Binding-site contacts:
Ligand atom N4 contacts residue LEU243 of chain 1.A at 3.3 Å.
Ligand atom C12 contacts residue MET188 of chain 1.A at 3.8 Å (hydrophobic).
Ligand atom O1 contacts residue GLN276 of chain 1.A at 3.0 Å (h-bond).
Ligand atom N4 contacts residue TYR247 of chain 1.A at 3.4 Å (h-bond).
Ligand atom C20 contacts residue VAL283 of chain 1.A at 3.8 Å (hydrophobic).
Ligand atom C16 contacts residue PHE279 of chain 1.A at 3.9 Å (hydrophobic).
Ligand atom C3 contacts residue GLN276 of chain 1.A at 3.6 Å.
Ligand atom C7 contacts residue LEU243 of chain 1.A at 3.3 Å (hydrophobic).
Ligand atom C4 contacts residue PHE279 of chain 1.A at 3.5 Å (hydrophobic).
Ligand atom C17 contacts residue PHE279 of chain 1.A at 3.6 Å (hydrophobic).
Ligand atom C15 contacts residue PHE264 of chain 1.A at 3.7 Å (hydrophobic).
Ligand atom N1 contacts residue PHE279 of chain 1.A at 3.6 Å.
Ligand atom C4 contacts residue GLN276 of chain 1.A at 3.7 Å.
Ligand atom C19 contacts residue VAL283 of chain 1.A at 3.6 Å (hydrophobic).
Ligand atom C15 contacts residue TYR247 of chain 1.A at 3.8 Å (hydrophobic).
Ligand atom C13 contacts residue TYR247 of chain 1.A at 3.6 Å (hydrophobic).
Ligand atom O2 contacts residue ALA275 of chain 1.A at 3.8 Å.
Ligand atom N5 contacts residue TYR247 of chain 1.A at 3.2 Å (h-bond).
Ligand atom C5 contacts residue LEU243 of chain 1.A at 3.7 Å (hydrophobic).
Ligand atom C13 contacts residue PHE279 of chain 1.A at 3.7 Å (hydrophobic).
Ligand atom C14 contacts residue PHE264 of chain 1.A at 3.7 Å (hydrophobic).
Ligand atom C2 contacts residue GLN276 of chain 1.A at 3.4 Å.
Ligand atom C7 contacts residue PHE279 of chain 1.A at 3.7 Å (hydrophobic).
Ligand atom C11 contacts residue MET188 of chain 1.A at 3.7 Å (hydrophobic).
Ligand atom N3 contacts residue LEU243 of chain 1.A at 3.6 Å.
Ligand atom N2 contacts residue ILE226 of chain 1.A at 3.6 Å.
Ligand atom C9 contacts residue LEU243 of chain 1.A at 4.0 Å (hydrophobic).
Ligand atom C6 contacts residue PHE279 of chain 1.A at 3.8 Å (hydrophobic).
Ligand atom C17 contacts residue GLY278 of chain 1.A at 3.9 Å.
Ligand atom C1 contacts residue TYR247 of chain 1.A at 3.8 Å (hydrophobic).
Ligand atom C3 contacts residue LEU243 of chain 1.A at 3.7 Å (hydrophobic).
Ligand atom N3 contacts residue PHE279 of chain 1.A at 4.0 Å.
Ligand atom C1 contacts residue GLN276 of chain 1.A at 3.4 Å.
Ligand atom C1 contacts residue ALA275 of chain 1.A at 3.9 Å (hydrophobic).
Ligand atom O1 contacts residue PHE279 of chain 1.A at 3.9 Å.
Ligand atom C8 contacts residue TYR247 of chain 1.A at 3.7 Å (hydrophobic).
Ligand atom N1 contacts residue GLN276 of chain 1.A at 2.7 Å (h-bond).
Ligand atom C5 contacts residue PHE279 of chain 1.A at 3.4 Å (hydrophobic).
Ligand atom C18 contacts residue GLY278 of chain 1.A at 3.9 Å.
Ligand atom C21 contacts residue PHE279 of chain 1.A at 3.7 Å (hydrophobic).

Sequence of chain 1.A:
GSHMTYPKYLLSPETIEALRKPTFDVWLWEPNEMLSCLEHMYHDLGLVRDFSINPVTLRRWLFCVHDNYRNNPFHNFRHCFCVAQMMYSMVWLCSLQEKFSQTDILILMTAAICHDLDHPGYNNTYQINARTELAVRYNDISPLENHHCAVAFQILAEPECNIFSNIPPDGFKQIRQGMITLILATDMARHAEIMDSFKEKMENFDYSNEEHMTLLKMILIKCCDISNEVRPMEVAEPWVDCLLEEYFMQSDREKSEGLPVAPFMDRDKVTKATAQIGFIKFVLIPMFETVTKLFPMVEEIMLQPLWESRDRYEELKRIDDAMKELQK

The small molecule below binds the protein below.
Small molecule (SMILES): C[C@H](c1nc2c(cnn2C2CCCC2)c(=O)[nH]1)N1CC(Oc2ccccc2)C1